Sequence of chain 2.A:
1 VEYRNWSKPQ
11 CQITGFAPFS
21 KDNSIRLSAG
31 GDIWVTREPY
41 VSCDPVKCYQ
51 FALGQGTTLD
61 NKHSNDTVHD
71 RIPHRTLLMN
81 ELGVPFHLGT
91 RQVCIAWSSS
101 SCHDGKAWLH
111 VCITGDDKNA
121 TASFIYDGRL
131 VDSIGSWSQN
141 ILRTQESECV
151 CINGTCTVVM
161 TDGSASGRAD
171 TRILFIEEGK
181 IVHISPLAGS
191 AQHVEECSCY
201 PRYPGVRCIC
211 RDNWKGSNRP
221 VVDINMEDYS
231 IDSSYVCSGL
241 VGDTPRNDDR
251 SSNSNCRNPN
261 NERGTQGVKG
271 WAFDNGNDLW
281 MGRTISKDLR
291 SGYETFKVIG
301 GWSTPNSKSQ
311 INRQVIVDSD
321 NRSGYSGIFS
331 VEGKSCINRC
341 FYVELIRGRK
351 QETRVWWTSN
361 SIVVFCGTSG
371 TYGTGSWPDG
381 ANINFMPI

Sequence of chain 4.A:
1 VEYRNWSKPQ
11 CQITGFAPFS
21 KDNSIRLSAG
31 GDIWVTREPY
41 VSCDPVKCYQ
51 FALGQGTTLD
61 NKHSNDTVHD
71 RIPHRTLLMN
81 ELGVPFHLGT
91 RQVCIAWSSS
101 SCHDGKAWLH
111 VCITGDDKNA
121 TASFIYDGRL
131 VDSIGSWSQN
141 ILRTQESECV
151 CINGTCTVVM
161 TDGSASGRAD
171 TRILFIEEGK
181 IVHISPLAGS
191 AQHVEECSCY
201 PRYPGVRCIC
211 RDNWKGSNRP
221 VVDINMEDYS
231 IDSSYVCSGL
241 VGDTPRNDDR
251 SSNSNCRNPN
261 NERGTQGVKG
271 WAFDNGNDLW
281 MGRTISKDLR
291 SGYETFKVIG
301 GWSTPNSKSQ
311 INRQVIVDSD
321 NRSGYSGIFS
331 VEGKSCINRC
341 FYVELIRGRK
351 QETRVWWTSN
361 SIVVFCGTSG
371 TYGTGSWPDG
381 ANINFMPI

This protein binds this small molecule.
Small molecule (SMILES): CC(=O)N[C@H]1[C@@H](O[C@H]2[C@H](O)[C@@H](NC(C)=O)[C@H](O[C@H]3[C@H](O)[C@H](O)[C@@H](O[C@@H]4[C@H](O)[C@H](O[C@H]5[C@H](O)[C@@H](NC(C)=O)[C@H](O[C@H]6[C@H](O)[C@@H](NC(C)=O)CO[C@@H]6CO[C@H]6O[C@@H](C)[C@@H](O)[C@@H](O)[C@@H]6O)O[C@@H]5CO)O[C@H](CO)[C@H]4O)O[C@@H]3CO)O[C@@H]2CO)O[C@H](CO)[C@H](OS(=O)(=O)O)[C@@H]1O

Binding-site contacts:
Ligand atom C8 contacts residue ILE388 of chain 4.A at 3.9 Å (hydrophobic).
Ligand atom C1 contacts residue TRP356 of chain 4.A at 3.8 Å (hydrophobic).
Ligand atom O3 contacts residue ASN382 of chain 2.A at 3.7 Å.
Ligand atom C3 contacts residue ASN65 of chain 4.A at 3.8 Å.
Ligand atom O5 contacts residue ASN65 of chain 4.A at 2.3 Å (h-bond).
Ligand atom C8 contacts residue TRP356 of chain 4.A at 3.9 Å (hydrophobic).
Ligand atom C5 contacts residue ASN65 of chain 4.A at 3.7 Å.
Ligand atom C3 contacts residue TRP356 of chain 4.A at 4.0 Å (hydrophobic).
Ligand atom O3 contacts residue PHE385 of chain 2.A at 4.0 Å.
Ligand atom N2 contacts residue TRP356 of chain 4.A at 4.2 Å.
Ligand atom O5 contacts residue TRP356 of chain 4.A at 4.3 Å.
Ligand atom C2 contacts residue ASN65 of chain 4.A at 2.5 Å.
Ligand atom C7 contacts residue TRP356 of chain 4.A at 3.6 Å (hydrophobic).
Ligand atom C5 contacts residue TRP356 of chain 4.A at 4.1 Å (hydrophobic).
Ligand atom C1 contacts residue ASN65 of chain 4.A at 1.5 Å.
Ligand atom O7 contacts residue ASN65 of chain 4.A at 2.6 Å (h-bond).
Ligand atom C7 contacts residue ASN65 of chain 4.A at 3.4 Å.
Ligand atom C2 contacts residue TRP356 of chain 4.A at 4.4 Å (hydrophobic).
Ligand atom C4 contacts residue ASN65 of chain 4.A at 4.2 Å.
Ligand atom O7 contacts residue TRP356 of chain 4.A at 3.2 Å.
Ligand atom N2 contacts residue ASN65 of chain 4.A at 3.3 Å (h-bond).
Ligand atom O6 contacts residue ASN65 of chain 4.A at 4.4 Å.